Binding-site contacts:
Ligand atom CB contacts residue TYR488 of chain 1.B at 3.5 Å (hydrophobic).
Ligand atom OE2 contacts residue GLU738 of chain 1.B at 3.1 Å (salt-bridge).
Ligand atom CB contacts residue GLU738 of chain 1.B at 4.3 Å.
Ligand atom OXT contacts residue ARG523 of chain 1.B at 3.5 Å (salt-bridge).
Ligand atom N contacts residue ALA518 of chain 1.B at 4.3 Å.
Ligand atom OE2 contacts residue LEU736 of chain 1.B at 4.2 Å.
Ligand atom CD contacts residue ASN721 of chain 1.B at 4.0 Å.
Ligand atom CD contacts residue VAL685 of chain 1.B at 3.9 Å (hydrophobic).
Ligand atom C contacts residue ALA689 of chain 1.B at 3.9 Å (hydrophobic).
Ligand atom OE2 contacts residue THR690 of chain 1.B at 3.5 Å.
Ligand atom O contacts residue TYR488 of chain 1.B at 3.9 Å.
Ligand atom C contacts residue ARG523 of chain 1.B at 4.3 Å.
Ligand atom OXT contacts residue TYR488 of chain 1.B at 3.4 Å.
Ligand atom O contacts residue LEU517 of chain 1.B at 4.2 Å.
Ligand atom OE1 contacts residue THR690 of chain 1.B at 3.4 Å.
Ligand atom OE2 contacts residue VAL685 of chain 1.B at 4.4 Å.
Ligand atom N contacts residue PRO516 of chain 1.B at 3.2 Å (h-bond).
Ligand atom OE1 contacts residue VAL685 of chain 1.B at 3.4 Å.
Ligand atom CD contacts residue GLU738 of chain 1.B at 3.9 Å.
Ligand atom N contacts residue TYR764 of chain 1.B at 4.0 Å.
Ligand atom N contacts residue GLU738 of chain 1.B at 2.6 Å (salt-bridge).
Ligand atom C contacts residue TYR488 of chain 1.B at 3.5 Å (hydrophobic).
Ligand atom CG contacts residue GLU738 of chain 1.B at 4.2 Å.
Ligand atom OE2 contacts residue MET737 of chain 1.B at 3.7 Å.
Ligand atom OXT contacts residue GLY688 of chain 1.B at 3.7 Å.
Ligand atom OXT contacts residue ALA689 of chain 1.B at 3.2 Å (h-bond).
Ligand atom O contacts residue PRO516 of chain 1.B at 2.9 Å (h-bond).
Ligand atom CG contacts residue ASN721 of chain 1.B at 3.7 Å.
Ligand atom CA contacts residue PRO516 of chain 1.B at 4.0 Å (hydrophobic).
Ligand atom CD contacts residue THR690 of chain 1.B at 3.7 Å.
Ligand atom OE2 contacts residue ASN721 of chain 1.B at 3.9 Å.
Ligand atom C contacts residue GLU738 of chain 1.B at 4.3 Å.
Ligand atom O contacts residue ALA518 of chain 1.B at 3.9 Å.
Ligand atom OE1 contacts residue GLU738 of chain 1.B at 4.5 Å.
Ligand atom CA contacts residue GLU738 of chain 1.B at 3.4 Å.
Ligand atom O contacts residue ALA689 of chain 1.B at 4.2 Å.
Ligand atom C contacts residue PRO516 of chain 1.B at 3.7 Å (hydrophobic).
Ligand atom O contacts residue ARG523 of chain 1.B at 4.1 Å.
Ligand atom CA contacts residue TYR488 of chain 1.B at 4.1 Å (hydrophobic).

The protein below binds the small molecule below.
Small molecule (SMILES): N[C@@H](CCC(=O)O)C(=O)O

Sequence of chain 1.B:
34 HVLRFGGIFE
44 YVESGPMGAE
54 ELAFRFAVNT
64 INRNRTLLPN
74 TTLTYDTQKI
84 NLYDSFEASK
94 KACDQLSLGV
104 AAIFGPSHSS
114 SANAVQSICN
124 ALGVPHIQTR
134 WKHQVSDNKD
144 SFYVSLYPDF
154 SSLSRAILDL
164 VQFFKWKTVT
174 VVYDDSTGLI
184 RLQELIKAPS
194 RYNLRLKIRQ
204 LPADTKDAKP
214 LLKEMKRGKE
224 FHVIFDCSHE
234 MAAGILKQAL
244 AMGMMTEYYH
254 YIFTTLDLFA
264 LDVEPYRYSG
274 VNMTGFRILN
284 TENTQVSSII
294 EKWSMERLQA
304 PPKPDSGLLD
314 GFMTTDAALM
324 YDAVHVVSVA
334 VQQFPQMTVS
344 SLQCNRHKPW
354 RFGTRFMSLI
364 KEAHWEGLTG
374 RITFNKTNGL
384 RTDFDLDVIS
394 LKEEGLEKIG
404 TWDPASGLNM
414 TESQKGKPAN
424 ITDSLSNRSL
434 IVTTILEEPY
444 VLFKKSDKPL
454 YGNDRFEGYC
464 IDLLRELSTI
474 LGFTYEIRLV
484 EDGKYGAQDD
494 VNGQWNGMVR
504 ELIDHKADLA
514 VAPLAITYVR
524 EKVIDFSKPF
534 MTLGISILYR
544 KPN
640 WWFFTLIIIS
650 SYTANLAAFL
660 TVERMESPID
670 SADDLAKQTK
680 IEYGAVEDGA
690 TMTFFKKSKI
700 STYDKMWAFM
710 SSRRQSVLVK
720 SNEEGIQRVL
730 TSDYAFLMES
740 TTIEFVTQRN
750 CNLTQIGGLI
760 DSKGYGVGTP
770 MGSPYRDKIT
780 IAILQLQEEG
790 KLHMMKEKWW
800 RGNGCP